Sequence of chain 52.M:
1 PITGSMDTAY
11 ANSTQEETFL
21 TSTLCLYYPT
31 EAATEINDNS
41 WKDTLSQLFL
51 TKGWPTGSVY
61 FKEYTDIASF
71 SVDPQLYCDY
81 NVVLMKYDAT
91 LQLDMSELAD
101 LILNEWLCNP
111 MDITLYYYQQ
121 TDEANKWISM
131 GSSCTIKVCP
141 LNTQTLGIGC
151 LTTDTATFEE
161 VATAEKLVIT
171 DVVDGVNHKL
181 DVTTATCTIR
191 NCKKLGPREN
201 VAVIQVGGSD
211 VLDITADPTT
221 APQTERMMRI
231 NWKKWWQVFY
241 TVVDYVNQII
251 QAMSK

A protein and the small-molecule ligand that binds it are described below.
Small molecule (SMILES): CC(=O)N[C@H]1[C@H](O[C@H]2[C@H](O)[C@@H](NC(C)=O)CO[C@@H]2CO)O[C@H](CO)[C@@H](O)[C@@H]1O

Binding-site contacts:
Ligand atom C2 contacts residue ASN12 of chain 52.M at 3.3 Å.
Ligand atom C7 contacts residue ASN12 of chain 52.M at 3.9 Å.
Ligand atom C1 contacts residue ASN12 of chain 52.M at 2.2 Å.
Ligand atom O7 contacts residue ASN12 of chain 52.M at 3.6 Å.
Ligand atom N2 contacts residue ASN12 of chain 52.M at 3.8 Å.
Ligand atom C5 contacts residue ASN12 of chain 52.M at 4.2 Å.
Ligand atom O5 contacts residue ASN12 of chain 52.M at 2.8 Å (h-bond).